Binding-site contacts:
Ligand atom C4 contacts residue TYR157 of chain 2.A at 3.6 Å (hydrophobic).
Ligand atom C2 contacts residue PHE153 of chain 2.A at 3.4 Å (hydrophobic).
Ligand atom O1A contacts residue GLN161 of chain 2.A at 2.6 Å (h-bond).
Ligand atom O7' contacts residue TYR326 of chain 2.A at 3.5 Å (h-bond).
Ligand atom C7' contacts residue TYR326 of chain 2.A at 3.2 Å (hydrophobic).
Ligand atom C8' contacts residue TYR326 of chain 2.A at 2.3 Å (hydrophobic).
Ligand atom C5 contacts residue ASN278 of chain 2.A at 3.5 Å.
Ligand atom O7' contacts residue FAD1 of chain 2.B at 3.6 Å (h-bond).
Ligand atom C3B contacts residue GLN161 of chain 2.A at 3.1 Å.
Ligand atom C8' contacts residue ARG288 of chain 2.A at 3.6 Å.
Ligand atom C4 contacts residue ASN278 of chain 2.A at 3.6 Å.
Ligand atom O7' contacts residue TYR364 of chain 2.A at 2.9 Å (h-bond).
Ligand atom O3B contacts residue GLN161 of chain 2.A at 2.6 Å (h-bond).
Ligand atom O4' contacts residue ASP366 of chain 2.A at 3.3 Å (salt-bridge).
Ligand atom PB contacts residue TYR187 of chain 2.A at 3.6 Å.
Ligand atom O2 contacts residue ILE154 of chain 2.A at 3.1 Å.
Ligand atom C2B contacts residue THR158 of chain 2.A at 3.4 Å.
Ligand atom N3 contacts residue ASN280 of chain 2.A at 3.5 Å (h-bond).
Ligand atom PA contacts residue GLN161 of chain 2.A at 3.5 Å.
Ligand atom O2 contacts residue PHE153 of chain 2.A at 3.2 Å (h-bond).
Ligand atom N3 contacts residue TYR157 of chain 2.A at 3.4 Å.
Ligand atom O2 contacts residue THR158 of chain 2.A at 3.4 Å (h-bond).
Ligand atom O3A contacts residue TYR187 of chain 2.A at 3.5 Å (h-bond).
Ligand atom O3' contacts residue TYR364 of chain 2.A at 3.7 Å.
Ligand atom C4 contacts residue ASN280 of chain 2.A at 3.6 Å.
Ligand atom N3 contacts residue PHE153 of chain 2.A at 2.8 Å (h-bond).
Ligand atom O2A contacts residue TYR157 of chain 2.A at 2.8 Å (h-bond).
Ligand atom C5 contacts residue TYR157 of chain 2.A at 3.6 Å (hydrophobic).
Ligand atom O6' contacts residue ASP366 of chain 2.A at 3.2 Å (salt-bridge).
Ligand atom N1 contacts residue TYR157 of chain 2.A at 3.6 Å.
Ligand atom O4 contacts residue PHE98 of chain 2.A at 3.2 Å.
Ligand atom O2A contacts residue GLN161 of chain 2.A at 3.4 Å (h-bond).
Ligand atom C6 contacts residue TYR157 of chain 2.A at 3.6 Å (hydrophobic).
Ligand atom O4 contacts residue ASN280 of chain 2.A at 2.8 Å (h-bond).
Ligand atom O4 contacts residue ASN278 of chain 2.A at 3.1 Å (h-bond).
Ligand atom O2' contacts residue THR158 of chain 2.A at 2.8 Å (h-bond).
Ligand atom O4' contacts residue TYR364 of chain 2.A at 3.5 Å.
Ligand atom C2 contacts residue TYR157 of chain 2.A at 3.5 Å (hydrophobic).
Ligand atom C4 contacts residue PHE98 of chain 2.A at 3.5 Å (hydrophobic).
Ligand atom O1B contacts residue TYR187 of chain 2.A at 2.4 Å (h-bond).

This small molecule binds to this protein.
Small molecule (SMILES): CC(=O)N[C@H]1[C@@H](O[P](=O)(O)O[P](=O)(O)OC[C@H]2O[C@@H](n3ccc(=O)[nH]c3=O)[C@H](O)[C@@H]2O)O[C@H](CO)[C@H](O)[C@@H]1O

Sequence of chain 2.A:
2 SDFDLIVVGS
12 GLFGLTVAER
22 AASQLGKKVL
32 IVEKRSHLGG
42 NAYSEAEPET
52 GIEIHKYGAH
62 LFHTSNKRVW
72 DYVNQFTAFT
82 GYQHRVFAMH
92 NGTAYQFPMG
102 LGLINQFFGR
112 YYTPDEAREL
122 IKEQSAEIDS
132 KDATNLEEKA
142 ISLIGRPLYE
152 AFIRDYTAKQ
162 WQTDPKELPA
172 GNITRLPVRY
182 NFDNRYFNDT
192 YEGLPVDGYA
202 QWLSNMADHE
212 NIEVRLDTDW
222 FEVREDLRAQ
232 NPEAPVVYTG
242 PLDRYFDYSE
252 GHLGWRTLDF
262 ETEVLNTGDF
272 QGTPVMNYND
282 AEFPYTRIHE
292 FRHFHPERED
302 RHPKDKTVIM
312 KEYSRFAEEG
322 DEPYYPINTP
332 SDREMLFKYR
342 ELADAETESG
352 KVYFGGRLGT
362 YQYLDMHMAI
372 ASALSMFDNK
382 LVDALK